Binding-site contacts:
Ligand atom C4 contacts residue MET120 of chain 1.A at 3.6 Å (hydrophobic).
Ligand atom C3 contacts residue ALA80 of chain 1.A at 4.2 Å (hydrophobic).
Ligand atom C5 contacts residue ALA80 of chain 1.A at 4.3 Å (hydrophobic).
Ligand atom C5 contacts residue PRO81 of chain 1.A at 2.4 Å (hydrophobic).
Ligand atom C1 contacts residue ALA80 of chain 1.A at 3.0 Å (hydrophobic).
Ligand atom C1 contacts residue MET120 of chain 1.A at 3.9 Å (hydrophobic).
Ligand atom C4 contacts residue CD1 of chain 1.D at 3.0 Å.
Ligand atom C4 contacts residue PRO81 of chain 1.A at 3.9 Å (hydrophobic).
Ligand atom C2 contacts residue ALA80 of chain 1.A at 3.8 Å (hydrophobic).
Ligand atom N1 contacts residue PRO81 of chain 1.A at 3.5 Å (h-bond).
Ligand atom N1 contacts residue CD1 of chain 1.D at 4.3 Å.
Ligand atom O2 contacts residue ALA80 of chain 1.A at 3.7 Å.
Ligand atom N2 contacts residue CYS83 of chain 1.A at 3.8 Å.
Ligand atom S1 contacts residue CYS83 of chain 1.A at 4.3 Å.
Ligand atom O1 contacts residue PRO81 of chain 1.A at 2.9 Å (h-bond).
Ligand atom N1 contacts residue ALA80 of chain 1.A at 3.9 Å.
Ligand atom C6 contacts residue SER82 of chain 1.A at 3.9 Å.
Ligand atom C1 contacts residue TYR127 of chain 1.A at 3.9 Å (hydrophobic).
Ligand atom C5 contacts residue CD1 of chain 1.D at 3.6 Å.
Ligand atom C1 contacts residue SER82 of chain 1.A at 4.2 Å.
Ligand atom S1 contacts residue PRO81 of chain 1.A at 2.5 Å (h-bond).
Ligand atom N2 contacts residue PRO81 of chain 1.A at 3.5 Å (h-bond).
Ligand atom C4 contacts residue SER82 of chain 1.A at 4.2 Å.
Ligand atom S1 contacts residue CD1 of chain 1.D at 4.3 Å.
Ligand atom O1 contacts residue CD1 of chain 1.D at 4.0 Å.
Ligand atom N1 contacts residue SER82 of chain 1.A at 4.0 Å.
Ligand atom C3 contacts residue ASN122 of chain 1.A at 3.5 Å.
Ligand atom N1 contacts residue MET120 of chain 1.A at 3.8 Å.
Ligand atom O1 contacts residue SER82 of chain 1.A at 3.8 Å.
Ligand atom C5 contacts residue SER82 of chain 1.A at 4.0 Å.
Ligand atom N2 contacts residue CD1 of chain 1.D at 2.4 Å.
Ligand atom O2 contacts residue PRO81 of chain 1.A at 2.2 Å (h-bond).
Ligand atom C2 contacts residue MET120 of chain 1.A at 3.5 Å (hydrophobic).
Ligand atom C5 contacts residue CYS83 of chain 1.A at 4.2 Å (hydrophobic).
Ligand atom C6 contacts residue ALA80 of chain 1.A at 3.2 Å (hydrophobic).
Ligand atom N2 contacts residue SER82 of chain 1.A at 4.2 Å.
Ligand atom N3 contacts residue PRO81 of chain 1.A at 4.1 Å.
Ligand atom O1 contacts residue CYS83 of chain 1.A at 3.3 Å (h-bond).
Ligand atom C6 contacts residue PRO81 of chain 1.A at 2.4 Å (hydrophobic).
Ligand atom C1 contacts residue PRO81 of chain 1.A at 4.2 Å (hydrophobic).

The protein below binds the small molecule below.
Small molecule (SMILES): CC(C)n1cnc(S(N)(=O)=O)c1

Sequence of chain 1.A:
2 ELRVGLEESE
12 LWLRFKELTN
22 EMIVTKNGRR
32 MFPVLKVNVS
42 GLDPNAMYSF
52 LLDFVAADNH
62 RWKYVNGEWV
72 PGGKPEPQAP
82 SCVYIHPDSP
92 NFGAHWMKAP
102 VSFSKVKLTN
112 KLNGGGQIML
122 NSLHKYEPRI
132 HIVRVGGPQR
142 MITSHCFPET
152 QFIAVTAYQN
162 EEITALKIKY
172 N